Binding-site contacts:
Ligand atom C2 contacts residue ASN394 of chain 1.M at 2.4 Å.
Ligand atom C8 contacts residue ARG348 of chain 1.M at 3.3 Å.
Ligand atom O7 contacts residue ASN394 of chain 1.M at 4.0 Å.
Ligand atom C8 contacts residue LYS347 of chain 1.M at 3.9 Å.
Ligand atom C7 contacts residue ARG348 of chain 1.M at 4.1 Å.
Ligand atom O7 contacts residue ILE395 of chain 1.M at 4.1 Å.
Ligand atom C6 contacts residue GLN199 of chain 1.N at 4.4 Å.
Ligand atom O7 contacts residue LYS349 of chain 1.M at 3.7 Å.
Ligand atom O5 contacts residue ASN394 of chain 1.M at 2.3 Å (h-bond).
Ligand atom O7 contacts residue THR396 of chain 1.M at 3.1 Å (h-bond).
Ligand atom C1 contacts residue ASN394 of chain 1.M at 1.4 Å.
Ligand atom C5 contacts residue GLU201 of chain 1.N at 3.1 Å.
Ligand atom C5 contacts residue ASN394 of chain 1.M at 3.6 Å.
Ligand atom O5 contacts residue GLU201 of chain 1.N at 2.6 Å (salt-bridge).
Ligand atom C3 contacts residue ASN394 of chain 1.M at 3.8 Å.
Ligand atom C7 contacts residue THR396 of chain 1.M at 4.1 Å.
Ligand atom C1 contacts residue GLU201 of chain 1.N at 3.6 Å.
Ligand atom C7 contacts residue LYS349 of chain 1.M at 4.2 Å.
Ligand atom O7 contacts residue ARG348 of chain 1.M at 4.5 Å.
Ligand atom C8 contacts residue LYS349 of chain 1.M at 3.5 Å.
Ligand atom O6 contacts residue GLU201 of chain 1.N at 3.1 Å (salt-bridge).
Ligand atom N2 contacts residue ASN394 of chain 1.M at 3.0 Å (h-bond).
Ligand atom C2 contacts residue LYS349 of chain 1.M at 4.0 Å.
Ligand atom C8 contacts residue ILE395 of chain 1.M at 4.3 Å (hydrophobic).
Ligand atom N2 contacts residue LYS349 of chain 1.M at 3.5 Å.
Ligand atom C6 contacts residue GLU201 of chain 1.N at 2.9 Å.
Ligand atom C5 contacts residue GLN199 of chain 1.N at 4.2 Å.
Ligand atom O6 contacts residue GLN199 of chain 1.N at 3.9 Å.
Ligand atom C7 contacts residue ASN394 of chain 1.M at 3.8 Å.
Ligand atom C4 contacts residue ASN394 of chain 1.M at 4.1 Å.

Sequence of chain 1.M:
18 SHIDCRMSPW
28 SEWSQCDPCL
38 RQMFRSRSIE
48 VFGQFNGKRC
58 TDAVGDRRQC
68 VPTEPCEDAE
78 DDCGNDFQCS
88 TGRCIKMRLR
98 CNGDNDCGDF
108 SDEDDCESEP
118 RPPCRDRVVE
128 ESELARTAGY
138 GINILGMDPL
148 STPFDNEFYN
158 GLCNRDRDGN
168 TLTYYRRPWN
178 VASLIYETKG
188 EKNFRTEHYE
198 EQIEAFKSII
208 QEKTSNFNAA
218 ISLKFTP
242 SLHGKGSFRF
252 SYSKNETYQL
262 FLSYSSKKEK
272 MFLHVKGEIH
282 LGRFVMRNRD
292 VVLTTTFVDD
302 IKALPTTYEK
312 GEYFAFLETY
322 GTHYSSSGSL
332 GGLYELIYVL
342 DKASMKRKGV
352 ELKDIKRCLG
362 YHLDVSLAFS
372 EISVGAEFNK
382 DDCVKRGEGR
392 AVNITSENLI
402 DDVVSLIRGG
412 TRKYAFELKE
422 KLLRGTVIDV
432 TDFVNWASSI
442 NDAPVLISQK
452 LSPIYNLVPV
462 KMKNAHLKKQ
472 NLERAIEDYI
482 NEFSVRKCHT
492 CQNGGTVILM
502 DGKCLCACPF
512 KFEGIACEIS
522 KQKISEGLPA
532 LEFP

Sequence of chain 1.N:
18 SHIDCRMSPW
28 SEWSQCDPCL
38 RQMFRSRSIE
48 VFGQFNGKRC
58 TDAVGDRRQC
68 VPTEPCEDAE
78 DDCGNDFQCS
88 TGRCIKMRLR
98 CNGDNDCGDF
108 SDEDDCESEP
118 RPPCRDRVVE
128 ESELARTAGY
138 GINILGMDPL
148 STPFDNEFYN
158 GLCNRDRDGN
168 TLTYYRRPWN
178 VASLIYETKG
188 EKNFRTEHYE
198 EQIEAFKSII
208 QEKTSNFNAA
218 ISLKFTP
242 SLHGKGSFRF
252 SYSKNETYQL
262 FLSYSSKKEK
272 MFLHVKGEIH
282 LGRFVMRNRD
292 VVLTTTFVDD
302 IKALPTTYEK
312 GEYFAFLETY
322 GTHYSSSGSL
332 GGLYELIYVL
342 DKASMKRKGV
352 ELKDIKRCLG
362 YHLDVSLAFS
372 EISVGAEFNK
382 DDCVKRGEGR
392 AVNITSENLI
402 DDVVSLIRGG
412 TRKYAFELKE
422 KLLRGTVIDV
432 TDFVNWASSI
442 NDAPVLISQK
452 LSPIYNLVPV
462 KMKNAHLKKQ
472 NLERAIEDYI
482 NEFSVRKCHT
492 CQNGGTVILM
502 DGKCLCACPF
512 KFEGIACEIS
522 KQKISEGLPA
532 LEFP

This protein binds this small molecule.
Small molecule (SMILES): CC(=O)N[C@H]1[C@H](O[C@H]2[C@H](O)[C@@H](NC(C)=O)CO[C@@H]2CO)O[C@H](CO)[C@@H](O)[C@@H]1O